Sequence of chain 1.A:
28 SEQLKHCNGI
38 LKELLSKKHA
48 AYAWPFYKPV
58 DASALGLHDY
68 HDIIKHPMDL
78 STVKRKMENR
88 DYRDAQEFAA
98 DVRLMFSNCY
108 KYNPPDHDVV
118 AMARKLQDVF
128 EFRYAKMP

The protein below binds the small molecule below.
Small molecule (SMILES): Cc1cc(F)cc(C)c1Oc1ccc(C(C)(C)O)cc1-c1cn(C)c(=O)c2cc(-c3cnc(C4CCCC4)[nH]3)oc12

Binding-site contacts:
Ligand atom CBB contacts residue LEU64 of chain 1.A at 3.9 Å (hydrophobic).
Ligand atom CAZ contacts residue TRP51 of chain 1.A at 3.6 Å (hydrophobic).
Ligand atom FAY contacts residue PEG1 of chain 1.G at 3.7 Å.
Ligand atom CAI contacts residue ASN110 of chain 1.A at 3.4 Å.
Ligand atom OBN contacts residue VAL57 of chain 1.A at 3.9 Å.
Ligand atom CBJ contacts residue PRO111 of chain 1.A at 3.9 Å (hydrophobic).
Ligand atom CAC contacts residue VAL116 of chain 1.A at 3.9 Å (hydrophobic).
Ligand atom OBK contacts residue CYS106 of chain 1.A at 3.9 Å.
Ligand atom CAH contacts residue LEU64 of chain 1.A at 4.0 Å (hydrophobic).
Ligand atom FAY contacts residue ASP115 of chain 1.A at 3.7 Å.
Ligand atom CAE contacts residue VAL116 of chain 1.A at 4.0 Å (hydrophobic).
Ligand atom CAE contacts residue VAL57 of chain 1.A at 3.7 Å (hydrophobic).
Ligand atom NAD contacts residue VAL116 of chain 1.A at 3.7 Å.
Ligand atom CAT contacts residue TRP51 of chain 1.A at 3.9 Å (hydrophobic).
Ligand atom CBD contacts residue LEU64 of chain 1.A at 3.8 Å (hydrophobic).
Ligand atom CBL contacts residue VAL57 of chain 1.A at 3.5 Å (hydrophobic).
Ligand atom NBE contacts residue HIS114 of chain 1.A at 4.0 Å.
Ligand atom CAE contacts residue PRO52 of chain 1.A at 3.7 Å (hydrophobic).
Ligand atom NBE contacts residue ASN110 of chain 1.A at 3.4 Å (h-bond).
Ligand atom CBJ contacts residue TYR109 of chain 1.A at 4.0 Å (hydrophobic).
Ligand atom CBJ contacts residue ASN110 of chain 1.A at 3.8 Å.
Ligand atom NBC contacts residue LEU64 of chain 1.A at 3.6 Å.
Ligand atom NBE contacts residue TYR109 of chain 1.A at 4.0 Å.
Ligand atom CAL contacts residue LEU62 of chain 1.A at 3.9 Å (hydrophobic).
Ligand atom CAZ contacts residue PRO52 of chain 1.A at 3.6 Å (hydrophobic).
Ligand atom CAN contacts residue TRP51 of chain 1.A at 4.0 Å (hydrophobic).
Ligand atom OBN contacts residue ASP58 of chain 1.A at 3.3 Å (salt-bridge).
Ligand atom CAZ contacts residue VAL116 of chain 1.A at 3.7 Å (hydrophobic).
Ligand atom CAO contacts residue TRP51 of chain 1.A at 3.8 Å (hydrophobic).
Ligand atom CAC contacts residue ASN110 of chain 1.A at 3.9 Å.
Ligand atom OBK contacts residue ASN110 of chain 1.A at 3.0 Å (h-bond).
Ligand atom CAK contacts residue LEU64 of chain 1.A at 3.8 Å (hydrophobic).
Ligand atom OAG contacts residue LEU62 of chain 1.A at 3.8 Å.
Ligand atom OBN contacts residue PRO56 of chain 1.A at 3.6 Å (h-bond).
Ligand atom CBO contacts residue ASP58 of chain 1.A at 3.7 Å.
Ligand atom NAD contacts residue VAL57 of chain 1.A at 3.5 Å.
Ligand atom CBL contacts residue PHE53 of chain 1.A at 3.6 Å (hydrophobic).
Ligand atom CAC contacts residue VAL57 of chain 1.A at 4.0 Å (hydrophobic).
Ligand atom CBI contacts residue PRO111 of chain 1.A at 3.8 Å (hydrophobic).
Ligand atom CBL contacts residue PRO52 of chain 1.A at 3.6 Å (hydrophobic).